Sequence of chain 1.A:
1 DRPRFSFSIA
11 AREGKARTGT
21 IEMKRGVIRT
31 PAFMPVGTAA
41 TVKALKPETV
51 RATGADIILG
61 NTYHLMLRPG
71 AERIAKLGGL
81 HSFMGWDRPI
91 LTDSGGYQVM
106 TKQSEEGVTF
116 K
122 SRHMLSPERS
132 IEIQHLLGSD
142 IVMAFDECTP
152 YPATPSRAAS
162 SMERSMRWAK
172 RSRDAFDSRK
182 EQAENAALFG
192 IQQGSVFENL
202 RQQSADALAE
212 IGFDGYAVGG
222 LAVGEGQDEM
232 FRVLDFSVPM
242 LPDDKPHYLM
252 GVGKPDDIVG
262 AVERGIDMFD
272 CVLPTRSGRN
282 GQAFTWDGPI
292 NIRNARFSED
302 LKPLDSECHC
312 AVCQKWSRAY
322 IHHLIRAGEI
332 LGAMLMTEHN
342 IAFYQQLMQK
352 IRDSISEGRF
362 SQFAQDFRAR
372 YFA

Binding-site contacts:
Ligand atom N7 contacts residue GLN194 of chain 1.A at 4.2 Å.
Ligand atom N1 contacts residue MET251 of chain 1.A at 4.0 Å.
Ligand atom O6 contacts residue TYR97 of chain 1.A at 3.9 Å.
Ligand atom C2 contacts residue TYR97 of chain 1.A at 3.8 Å (hydrophobic).
Ligand atom C4 contacts residue GLY221 of chain 1.A at 4.1 Å.
Ligand atom C4 contacts residue TYR97 of chain 1.A at 3.5 Å (hydrophobic).
Ligand atom N9 contacts residue GLN194 of chain 1.A at 3.6 Å.
Ligand atom N9 contacts residue MET251 of chain 1.A at 4.2 Å.
Ligand atom N3 contacts residue TYR97 of chain 1.A at 3.6 Å.
Ligand atom C6 contacts residue GLN98 of chain 1.A at 3.6 Å.
Ligand atom N8 contacts residue ASP147 of chain 1.A at 2.8 Å (salt-bridge).
Ligand atom N7 contacts residue TYR97 of chain 1.A at 3.4 Å.
Ligand atom O2 contacts residue MET251 of chain 1.A at 3.9 Å.
Ligand atom O6 contacts residue MET251 of chain 1.A at 3.3 Å.
Ligand atom C6 contacts residue MET251 of chain 1.A at 3.4 Å (hydrophobic).
Ligand atom C5 contacts residue MET251 of chain 1.A at 3.6 Å (hydrophobic).
Ligand atom N9 contacts residue ASP147 of chain 1.A at 4.0 Å.
Ligand atom C2 contacts residue MET251 of chain 1.A at 3.8 Å (hydrophobic).
Ligand atom N8 contacts residue ILE192 of chain 1.A at 3.8 Å.
Ligand atom N9 contacts residue GLY220 of chain 1.A at 3.5 Å.
Ligand atom C4 contacts residue MET251 of chain 1.A at 4.0 Å (hydrophobic).
Ligand atom N1 contacts residue TYR97 of chain 1.A at 3.9 Å.
Ligand atom N8 contacts residue MET251 of chain 1.A at 4.0 Å.
Ligand atom O6 contacts residue ASP93 of chain 1.A at 4.0 Å.
Ligand atom O2 contacts residue GLY252 of chain 1.A at 3.6 Å.
Ligand atom N7 contacts residue MET251 of chain 1.A at 3.6 Å.
Ligand atom C5 contacts residue ASP147 of chain 1.A at 4.3 Å.
Ligand atom N8 contacts residue GLN194 of chain 1.A at 3.0 Å (h-bond).
Ligand atom N7 contacts residue ASP147 of chain 1.A at 2.9 Å (salt-bridge).
Ligand atom N8 contacts residue GLY220 of chain 1.A at 3.9 Å.
Ligand atom N7 contacts residue ILE192 of chain 1.A at 4.1 Å.
Ligand atom C6 contacts residue TYR97 of chain 1.A at 3.7 Å (hydrophobic).
Ligand atom N8 contacts residue GLY221 of chain 1.A at 4.0 Å.
Ligand atom C5 contacts residue TYR97 of chain 1.A at 3.4 Å (hydrophobic).
Ligand atom N8 contacts residue TYR97 of chain 1.A at 3.3 Å.
Ligand atom N1 contacts residue GLN98 of chain 1.A at 3.7 Å.
Ligand atom O6 contacts residue GLN98 of chain 1.A at 2.9 Å (h-bond).
Ligand atom N3 contacts residue MET251 of chain 1.A at 3.7 Å.
Ligand atom N9 contacts residue GLY221 of chain 1.A at 3.1 Å (h-bond).
Ligand atom N9 contacts residue TYR97 of chain 1.A at 3.3 Å.

The small molecule below binds the protein below.
Small molecule (SMILES): O=c1[nH]c(=O)c2nn[nH]c2[nH]1